Sequence of chain 2.B:
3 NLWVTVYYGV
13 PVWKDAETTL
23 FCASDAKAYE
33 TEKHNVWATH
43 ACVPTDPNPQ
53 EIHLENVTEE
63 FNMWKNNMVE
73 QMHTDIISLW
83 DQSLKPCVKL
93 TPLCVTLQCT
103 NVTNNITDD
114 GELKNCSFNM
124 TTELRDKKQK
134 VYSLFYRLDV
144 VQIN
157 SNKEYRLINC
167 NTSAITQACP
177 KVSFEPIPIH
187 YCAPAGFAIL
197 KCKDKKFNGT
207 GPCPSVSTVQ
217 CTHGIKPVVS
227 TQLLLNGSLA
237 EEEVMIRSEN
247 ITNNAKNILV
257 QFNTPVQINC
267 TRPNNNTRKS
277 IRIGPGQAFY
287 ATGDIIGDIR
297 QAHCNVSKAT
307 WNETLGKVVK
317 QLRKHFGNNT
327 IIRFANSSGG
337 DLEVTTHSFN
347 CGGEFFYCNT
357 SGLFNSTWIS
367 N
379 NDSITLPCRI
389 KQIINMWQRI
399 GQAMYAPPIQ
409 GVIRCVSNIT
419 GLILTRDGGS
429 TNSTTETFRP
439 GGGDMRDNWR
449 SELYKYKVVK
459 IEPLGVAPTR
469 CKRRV

Binding-site contacts:
Ligand atom C2 contacts residue ASN265 of chain 2.B at 2.5 Å.
Ligand atom O6 contacts residue ASN265 of chain 2.B at 4.1 Å.
Ligand atom C4 contacts residue ASN265 of chain 2.B at 4.2 Å.
Ligand atom O5 contacts residue ASN265 of chain 2.B at 2.3 Å (h-bond).
Ligand atom C1 contacts residue GLN263 of chain 2.B at 4.0 Å.
Ligand atom C6 contacts residue ARG412 of chain 2.B at 4.3 Å.
Ligand atom C1 contacts residue ASN265 of chain 2.B at 1.4 Å.
Ligand atom C8 contacts residue SER303 of chain 2.B at 4.0 Å.
Ligand atom O7 contacts residue ASN265 of chain 2.B at 3.0 Å (h-bond).
Ligand atom C3 contacts residue GLN263 of chain 2.B at 4.3 Å.
Ligand atom C5 contacts residue ASN265 of chain 2.B at 3.6 Å.
Ligand atom N2 contacts residue GLN263 of chain 2.B at 3.9 Å.
Ligand atom C3 contacts residue ASN265 of chain 2.B at 3.8 Å.
Ligand atom C8 contacts residue ASN301 of chain 2.B at 4.1 Å.
Ligand atom C8 contacts residue ASN265 of chain 2.B at 4.3 Å.
Ligand atom C8 contacts residue VAL302 of chain 2.B at 4.3 Å (hydrophobic).
Ligand atom C5 contacts residue GLN263 of chain 2.B at 4.3 Å.
Ligand atom O6 contacts residue ARG412 of chain 2.B at 3.0 Å (salt-bridge).
Ligand atom O7 contacts residue ASN301 of chain 2.B at 4.0 Å.
Ligand atom C7 contacts residue ASN265 of chain 2.B at 3.1 Å.
Ligand atom N2 contacts residue ASN265 of chain 2.B at 2.9 Å (h-bond).

The protein below binds the small molecule below.
Small molecule (SMILES): CC(=O)N[C@H]1[C@H](O[C@H]2[C@H](O)[C@@H](NC(C)=O)CO[C@@H]2CO)O[C@H](CO)[C@@H](O)[C@@H]1O